Binding-site contacts:
Ligand atom O3B contacts residue LYS524 of chain 1.A at 3.2 Å (salt-bridge).
Ligand atom C6 contacts residue ILE656 of chain 1.A at 3.6 Å (hydrophobic).
Ligand atom O2A contacts residue GLY523 of chain 1.A at 3.4 Å.
Ligand atom C2' contacts residue LEU526 of chain 1.A at 3.8 Å (hydrophobic).
Ligand atom O3B contacts residue GLY521 of chain 1.A at 3.2 Å (h-bond).
Ligand atom PG contacts residue GLY521 of chain 1.A at 3.8 Å.
Ligand atom O2B contacts residue GLY523 of chain 1.A at 2.4 Å (h-bond).
Ligand atom O1A contacts residue THR525 of chain 1.A at 3.3 Å (h-bond).
Ligand atom O2G contacts residue GLY521 of chain 1.A at 3.3 Å.
Ligand atom N6 contacts residue ILE479 of chain 1.A at 3.5 Å.
Ligand atom S1G contacts residue ASN624 of chain 1.A at 3.8 Å.
Ligand atom O2A contacts residue THR525 of chain 1.A at 3.4 Å (h-bond).
Ligand atom C2 contacts residue ILE656 of chain 1.A at 3.6 Å (hydrophobic).
Ligand atom PB contacts residue CYS522 of chain 1.A at 3.7 Å.
Ligand atom O1B contacts residue THR525 of chain 1.A at 3.0 Å (h-bond).
Ligand atom N1 contacts residue ASP478 of chain 1.A at 3.3 Å (salt-bridge).
Ligand atom PB contacts residue GLY523 of chain 1.A at 3.5 Å.
Ligand atom O3A contacts residue GLY521 of chain 1.A at 3.6 Å.
Ligand atom O1B contacts residue LYS524 of chain 1.A at 2.9 Å (salt-bridge).
Ligand atom PB contacts residue LYS524 of chain 1.A at 3.4 Å.
Ligand atom O4' contacts residue ALA685 of chain 1.A at 3.7 Å.
Ligand atom N3 contacts residue LEU526 of chain 1.A at 3.4 Å.
Ligand atom N1 contacts residue ILE479 of chain 1.A at 3.5 Å.
Ligand atom C8 contacts residue GLY523 of chain 1.A at 3.8 Å.
Ligand atom C2 contacts residue LEU526 of chain 1.A at 3.7 Å (hydrophobic).
Ligand atom O2B contacts residue CYS522 of chain 1.A at 2.5 Å (h-bond).
Ligand atom O4' contacts residue GLY684 of chain 1.A at 3.5 Å.
Ligand atom C2 contacts residue ASP478 of chain 1.A at 3.2 Å.
Ligand atom N7 contacts residue CYS522 of chain 1.A at 3.2 Å (h-bond).
Ligand atom O2A contacts residue LYS524 of chain 1.A at 3.6 Å.
Ligand atom C4 contacts residue LEU526 of chain 1.A at 3.5 Å (hydrophobic).
Ligand atom N1 contacts residue GLY480 of chain 1.A at 3.7 Å.
Ligand atom N1 contacts residue ILE656 of chain 1.A at 3.4 Å.
Ligand atom O2B contacts residue LYS524 of chain 1.A at 3.0 Å (salt-bridge).
Ligand atom N7 contacts residue GLY523 of chain 1.A at 3.4 Å (h-bond).
Ligand atom O3A contacts residue CYS522 of chain 1.A at 3.8 Å.
Ligand atom O3A contacts residue GLY523 of chain 1.A at 3.5 Å (h-bond).
Ligand atom O2B contacts residue GLY521 of chain 1.A at 3.4 Å.
Ligand atom C8 contacts residue GLY684 of chain 1.A at 3.8 Å.
Ligand atom O2A contacts residue LEU526 of chain 1.A at 3.5 Å (h-bond).

The protein below binds the small molecule below.
Small molecule (SMILES): Nc1ncnc2c1ncn2[C@@H]1O[C@H](COP(=O)(O)OP(=O)(O)OP(O)(O)=S)[C@@H](O)[C@H]1O

Sequence of chain 1.A:
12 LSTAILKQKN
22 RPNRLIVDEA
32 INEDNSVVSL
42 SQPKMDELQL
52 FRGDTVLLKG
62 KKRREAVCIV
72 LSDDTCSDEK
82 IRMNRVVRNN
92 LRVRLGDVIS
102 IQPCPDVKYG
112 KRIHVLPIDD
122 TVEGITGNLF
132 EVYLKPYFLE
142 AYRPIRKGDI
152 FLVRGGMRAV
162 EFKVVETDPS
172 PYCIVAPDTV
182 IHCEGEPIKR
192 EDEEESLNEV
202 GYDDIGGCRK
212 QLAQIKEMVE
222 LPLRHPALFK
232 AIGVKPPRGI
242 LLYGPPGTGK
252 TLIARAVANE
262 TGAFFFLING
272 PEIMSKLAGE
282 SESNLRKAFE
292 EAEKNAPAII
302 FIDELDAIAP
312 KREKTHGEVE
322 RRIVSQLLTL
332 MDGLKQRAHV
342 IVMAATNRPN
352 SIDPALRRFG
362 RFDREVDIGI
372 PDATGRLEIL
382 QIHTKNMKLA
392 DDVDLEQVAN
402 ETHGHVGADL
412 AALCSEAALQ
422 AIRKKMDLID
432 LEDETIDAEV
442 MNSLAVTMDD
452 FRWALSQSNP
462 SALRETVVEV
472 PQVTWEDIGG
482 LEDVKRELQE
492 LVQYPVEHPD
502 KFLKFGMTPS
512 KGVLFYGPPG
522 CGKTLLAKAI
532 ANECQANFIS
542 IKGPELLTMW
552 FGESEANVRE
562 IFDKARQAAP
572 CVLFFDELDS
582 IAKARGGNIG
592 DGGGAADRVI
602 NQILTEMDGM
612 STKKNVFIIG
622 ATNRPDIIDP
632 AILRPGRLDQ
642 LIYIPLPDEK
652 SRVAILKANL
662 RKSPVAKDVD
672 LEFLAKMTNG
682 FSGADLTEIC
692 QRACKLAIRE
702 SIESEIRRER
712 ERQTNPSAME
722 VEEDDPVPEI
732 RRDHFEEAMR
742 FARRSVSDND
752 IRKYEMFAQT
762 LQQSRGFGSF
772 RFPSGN